A protein and the small-molecule ligand that binds it are described below.
Small molecule (SMILES): Nc1ncnc2c1ncn2[C@@H]1O[C@H](CO[P](=O)(O)OS(=O)(=O)O)[C@@H](O)[C@H]1O

Binding-site contacts:
Ligand atom O1B contacts residue ILE84 of chain 2.C at 3.6 Å.
Ligand atom C8 contacts residue PHE75 of chain 2.C at 3.6 Å (hydrophobic).
Ligand atom C2 contacts residue ARG80 of chain 2.C at 3.6 Å.
Ligand atom O5' contacts residue PHE75 of chain 2.C at 3.5 Å.
Ligand atom O4' contacts residue PHE75 of chain 2.C at 3.3 Å.
Ligand atom O2B contacts residue ARG66 of chain 2.C at 3.0 Å (salt-bridge).
Ligand atom O1B contacts residue SER107 of chain 2.C at 2.9 Å (h-bond).
Ligand atom O2B contacts residue ASN83 of chain 2.C at 2.9 Å (h-bond).
Ligand atom N1 contacts residue PHE165 of chain 2.C at 3.5 Å.
Ligand atom C2 contacts residue THR166 of chain 2.C at 3.6 Å.
Ligand atom N1 contacts residue THR166 of chain 2.C at 3.5 Å (h-bond).
Ligand atom N6 contacts residue ARG80 of chain 2.C at 3.4 Å (salt-bridge).
Ligand atom O3B contacts residue PRO108 of chain 2.C at 3.2 Å.
Ligand atom O3B contacts residue ARG80 of chain 2.C at 2.8 Å (salt-bridge).
Ligand atom C3' contacts residue SER34 of chain 2.C at 3.3 Å.
Ligand atom O3' contacts residue SER34 of chain 2.C at 2.7 Å (h-bond).
Ligand atom N1 contacts residue GLU164 of chain 2.C at 3.7 Å.
Ligand atom N6 contacts residue GLU164 of chain 2.C at 2.9 Å (salt-bridge).
Ligand atom C4 contacts residue PHE75 of chain 2.C at 3.7 Å (hydrophobic).
Ligand atom O2B contacts residue ARG80 of chain 2.C at 3.6 Å.
Ligand atom C2' contacts residue LEU153 of chain 2.C at 3.7 Å (hydrophobic).
Ligand atom N3 contacts residue PHE165 of chain 2.C at 3.6 Å.
Ligand atom C6 contacts residue ARG80 of chain 2.C at 3.4 Å.
Ligand atom O2' contacts residue LEU153 of chain 2.C at 3.4 Å.
Ligand atom O1B contacts residue ILE106 of chain 2.C at 3.4 Å (h-bond).
Ligand atom C6 contacts residue PHE165 of chain 2.C at 3.5 Å (hydrophobic).
Ligand atom N7 contacts residue PHE75 of chain 2.C at 3.6 Å.
Ligand atom C4 contacts residue PHE165 of chain 2.C at 3.6 Å (hydrophobic).
Ligand atom C5' contacts residue ILE106 of chain 2.C at 3.5 Å (hydrophobic).
Ligand atom O2A contacts residue PHE105 of chain 2.C at 3.4 Å.
Ligand atom O2A contacts residue ARG66 of chain 2.C at 2.7 Å (salt-bridge).
Ligand atom N9 contacts residue PHE75 of chain 2.C at 3.7 Å.
Ligand atom N6 contacts residue PHE165 of chain 2.C at 3.7 Å.
Ligand atom C5 contacts residue PHE75 of chain 2.C at 3.6 Å (hydrophobic).
Ligand atom O2A contacts residue ASN83 of chain 2.C at 2.9 Å (h-bond).
Ligand atom N6 contacts residue LYS163 of chain 2.C at 3.3 Å (salt-bridge).
Ligand atom N3 contacts residue ILE106 of chain 2.C at 3.7 Å.
Ligand atom O1A contacts residue PHE105 of chain 2.C at 3.2 Å.
Ligand atom N1 contacts residue ARG80 of chain 2.C at 2.9 Å (salt-bridge).
Ligand atom O1A contacts residue ILE106 of chain 2.C at 2.8 Å (h-bond).

Sequence of chain 2.C:
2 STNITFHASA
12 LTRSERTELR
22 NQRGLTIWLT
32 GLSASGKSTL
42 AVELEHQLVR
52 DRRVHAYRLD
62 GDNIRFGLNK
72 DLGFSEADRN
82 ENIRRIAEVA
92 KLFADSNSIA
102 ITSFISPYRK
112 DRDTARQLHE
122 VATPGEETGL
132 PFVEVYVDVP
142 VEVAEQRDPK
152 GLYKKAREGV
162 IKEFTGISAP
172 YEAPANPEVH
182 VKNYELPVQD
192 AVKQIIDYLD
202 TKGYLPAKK